Binding-site contacts:
Ligand atom O1 contacts residue SER375 of chain 1.B at 3.7 Å.
Ligand atom C6 contacts residue ARG376 of chain 1.B at 4.4 Å.
Ligand atom C4 contacts residue ARG376 of chain 1.B at 3.9 Å.
Ligand atom C6 contacts residue SER375 of chain 1.B at 4.1 Å.
Ligand atom C1 contacts residue SER375 of chain 1.B at 4.0 Å.
Ligand atom C2 contacts residue ARG376 of chain 1.B at 4.1 Å.
Ligand atom O5 contacts residue SER375 of chain 1.B at 3.1 Å (h-bond).
Ligand atom C5 contacts residue ARG376 of chain 1.B at 4.4 Å.
Ligand atom O1 contacts residue ARG376 of chain 1.B at 3.9 Å.
Ligand atom C5 contacts residue SER375 of chain 1.B at 4.2 Å.
Ligand atom O5 contacts residue ARG376 of chain 1.B at 4.2 Å.

Sequence of chain 1.B:
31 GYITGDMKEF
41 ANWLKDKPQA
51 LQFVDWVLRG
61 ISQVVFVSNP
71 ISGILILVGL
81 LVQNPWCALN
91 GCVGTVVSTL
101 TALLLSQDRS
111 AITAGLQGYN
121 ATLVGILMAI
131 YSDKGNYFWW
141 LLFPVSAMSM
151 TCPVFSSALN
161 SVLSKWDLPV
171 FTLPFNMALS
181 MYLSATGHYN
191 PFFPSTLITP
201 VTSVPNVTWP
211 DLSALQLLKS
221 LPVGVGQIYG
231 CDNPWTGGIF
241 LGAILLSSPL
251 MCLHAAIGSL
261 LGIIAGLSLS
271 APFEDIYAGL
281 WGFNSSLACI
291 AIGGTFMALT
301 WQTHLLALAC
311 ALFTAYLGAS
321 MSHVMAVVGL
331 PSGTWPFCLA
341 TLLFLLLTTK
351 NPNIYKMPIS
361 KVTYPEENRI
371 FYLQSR

A small-molecule ligand and the protein it binds are described below.
Small molecule (SMILES): OC[C@H]1O[C@@H](O)[C@H](O)[C@@H](O)[C@@H]1O